The small molecule below binds the protein below.
Small molecule (SMILES): O[C@H](c1cc(C(F)(F)F)nc2c(C(F)(F)F)cccc12)[C@@H]1CCCCN1

Sequence of chain 1.F:
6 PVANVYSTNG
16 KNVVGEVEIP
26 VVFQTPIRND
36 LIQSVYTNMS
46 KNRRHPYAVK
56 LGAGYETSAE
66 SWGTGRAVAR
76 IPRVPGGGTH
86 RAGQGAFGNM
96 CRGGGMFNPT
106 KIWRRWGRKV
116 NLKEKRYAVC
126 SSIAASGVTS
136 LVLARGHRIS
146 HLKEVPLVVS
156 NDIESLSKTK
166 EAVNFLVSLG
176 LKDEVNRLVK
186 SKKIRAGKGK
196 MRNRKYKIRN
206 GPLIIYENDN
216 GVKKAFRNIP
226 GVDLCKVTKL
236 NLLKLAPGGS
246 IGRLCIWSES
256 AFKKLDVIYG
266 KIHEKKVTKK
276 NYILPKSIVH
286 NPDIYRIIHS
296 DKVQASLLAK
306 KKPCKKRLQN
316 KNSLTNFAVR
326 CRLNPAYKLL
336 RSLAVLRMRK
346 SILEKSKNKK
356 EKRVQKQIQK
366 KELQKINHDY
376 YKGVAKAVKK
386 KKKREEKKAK

Sequence of chain 1.CA:
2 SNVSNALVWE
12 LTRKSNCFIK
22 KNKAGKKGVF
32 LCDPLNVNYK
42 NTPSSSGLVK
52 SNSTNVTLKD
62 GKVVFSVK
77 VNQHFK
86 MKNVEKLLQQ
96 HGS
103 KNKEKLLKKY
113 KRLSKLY

Binding-site contacts:
Ligand atom CAI contacts residue TYR290 of chain 1.F at 3.7 Å (hydrophobic).
Ligand atom CAT contacts residue TYR290 of chain 1.F at 3.6 Å (hydrophobic).
Ligand atom CAH contacts residue TYR290 of chain 1.F at 3.7 Å (hydrophobic).
Ligand atom CAY contacts residue TYR290 of chain 1.F at 4.2 Å (hydrophobic).
Ligand atom CAZ contacts residue ALA7 of chain 1.CA at 4.3 Å (hydrophobic).
Ligand atom CAR contacts residue TYR290 of chain 1.F at 3.7 Å (hydrophobic).
Ligand atom CAZ contacts residue VAL50 of chain 1.CA at 3.7 Å (hydrophobic).
Ligand atom CAW contacts residue HIS294 of chain 1.F at 4.1 Å.
Ligand atom CAK contacts residue TYR290 of chain 1.F at 3.6 Å (hydrophobic).
Ligand atom FAF contacts residue ASN6 of chain 1.CA at 4.2 Å.
Ligand atom FAE contacts residue PRO44 of chain 1.CA at 3.9 Å.
Ligand atom FAG contacts residue VAL50 of chain 1.CA at 4.1 Å.
Ligand atom CAT contacts residue PRO44 of chain 1.CA at 4.3 Å (hydrophobic).
Ligand atom CAJ contacts residue TYR290 of chain 1.F at 3.6 Å (hydrophobic).
Ligand atom FAF contacts residue VAL50 of chain 1.CA at 3.0 Å.
Ligand atom NAP contacts residue TYR290 of chain 1.F at 3.7 Å.
Ligand atom CAS contacts residue TYR290 of chain 1.F at 3.8 Å (hydrophobic).
Ligand atom FAB contacts residue ASP288 of chain 1.F at 3.9 Å.
Ligand atom CAV contacts residue TYR290 of chain 1.F at 3.6 Å (hydrophobic).
Ligand atom CAI contacts residue PRO44 of chain 1.CA at 3.7 Å (hydrophobic).
Ligand atom CAZ contacts residue PRO44 of chain 1.CA at 4.0 Å (hydrophobic).
Ligand atom FAD contacts residue ASN6 of chain 1.CA at 3.8 Å.
Ligand atom CAU contacts residue TYR290 of chain 1.F at 3.7 Å (hydrophobic).
Ligand atom FAE contacts residue VAL50 of chain 1.CA at 3.3 Å.
Ligand atom FAC contacts residue TYR290 of chain 1.F at 3.8 Å.
Ligand atom FAE contacts residue ASN6 of chain 1.CA at 3.6 Å.
Ligand atom FAG contacts residue ALA7 of chain 1.CA at 3.3 Å.
Ligand atom CAZ contacts residue TYR290 of chain 1.F at 4.0 Å (hydrophobic).
Ligand atom FAF contacts residue PRO44 of chain 1.CA at 3.0 Å.
Ligand atom FAG contacts residue TYR290 of chain 1.F at 3.2 Å.
Ligand atom CAZ contacts residue ASN6 of chain 1.CA at 4.2 Å.
Ligand atom FAB contacts residue TYR290 of chain 1.F at 4.2 Å.
Ligand atom CAN contacts residue SER45 of chain 1.CA at 4.2 Å.
Ligand atom CAK contacts residue HIS294 of chain 1.F at 4.1 Å.
Ligand atom CAY contacts residue ASN6 of chain 1.CA at 4.1 Å.
Ligand atom FAG contacts residue ASN6 of chain 1.CA at 3.7 Å.
Ligand atom OAA contacts residue TYR290 of chain 1.F at 3.0 Å.
Ligand atom FAB contacts residue ASN6 of chain 1.CA at 3.2 Å.
Ligand atom CAW contacts residue TYR290 of chain 1.F at 4.0 Å (hydrophobic).
Ligand atom FAF contacts residue TRP10 of chain 1.CA at 4.1 Å.